The small molecule below binds the protein below.
Small molecule (SMILES): Cc1ccncc1NC(=O)[C@@H]1CCC2(CC2)C1

Binding-site contacts:
Ligand atom C6 contacts residue GLU166 of chain 2.A at 4.0 Å.
Ligand atom C12 contacts residue MET165 of chain 2.A at 3.7 Å (hydrophobic).
Ligand atom O contacts residue GLU166 of chain 2.A at 2.9 Å (salt-bridge).
Ligand atom N1 contacts residue CYS145 of chain 2.A at 4.0 Å.
Ligand atom C7 contacts residue MET49 of chain 2.A at 4.0 Å (hydrophobic).
Ligand atom C13 contacts residue HIS41 of chain 2.A at 3.6 Å.
Ligand atom C13 contacts residue HIS164 of chain 2.A at 3.5 Å.
Ligand atom C4 contacts residue MET165 of chain 2.A at 3.9 Å (hydrophobic).
Ligand atom C11 contacts residue HIS41 of chain 2.A at 3.9 Å.
Ligand atom C12 contacts residue ASP187 of chain 2.A at 3.8 Å.
Ligand atom C5 contacts residue CYS145 of chain 2.A at 4.0 Å (hydrophobic).
Ligand atom O contacts residue MET165 of chain 2.A at 3.4 Å.
Ligand atom C4 contacts residue HIS163 of chain 2.A at 3.4 Å.
Ligand atom C4 contacts residue GLU166 of chain 2.A at 3.5 Å.
Ligand atom C3 contacts residue LEU141 of chain 2.A at 3.7 Å (hydrophobic).
Ligand atom C4 contacts residue CYS145 of chain 2.A at 3.5 Å (hydrophobic).
Ligand atom C12 contacts residue HIS164 of chain 2.A at 3.6 Å.
Ligand atom C9 contacts residue GLN189 of chain 2.A at 3.9 Å.
Ligand atom C12 contacts residue ARG188 of chain 2.A at 4.0 Å.
Ligand atom C2 contacts residue PHE140 of chain 2.A at 3.9 Å (hydrophobic).
Ligand atom C11 contacts residue ASP187 of chain 2.A at 3.6 Å.
Ligand atom C3 contacts residue HIS163 of chain 2.A at 3.9 Å.
Ligand atom C3 contacts residue PHE140 of chain 2.A at 3.3 Å (hydrophobic).
Ligand atom C8 contacts residue GLN189 of chain 2.A at 3.9 Å.
Ligand atom N contacts residue HIS163 of chain 2.A at 2.8 Å (h-bond).
Ligand atom C10 contacts residue MET49 of chain 2.A at 4.0 Å (hydrophobic).
Ligand atom C9 contacts residue ARG188 of chain 2.A at 4.0 Å.
Ligand atom C11 contacts residue ARG188 of chain 2.A at 3.8 Å.
Ligand atom C contacts residue ASN142 of chain 2.A at 3.8 Å.
Ligand atom C2 contacts residue LEU141 of chain 2.A at 3.5 Å (hydrophobic).
Ligand atom C13 contacts residue MET49 of chain 2.A at 3.7 Å (hydrophobic).
Ligand atom C10 contacts residue HIS164 of chain 2.A at 4.0 Å.
Ligand atom C2 contacts residue GLU166 of chain 2.A at 3.7 Å.
Ligand atom C8 contacts residue MET49 of chain 2.A at 4.0 Å (hydrophobic).
Ligand atom C1 contacts residue ASN142 of chain 2.A at 4.0 Å.
Ligand atom C3 contacts residue GLU166 of chain 2.A at 3.6 Å.
Ligand atom C6 contacts residue HIS164 of chain 2.A at 4.0 Å.
Ligand atom C2 contacts residue ASN142 of chain 2.A at 3.5 Å.
Ligand atom C11 contacts residue MET49 of chain 2.A at 3.9 Å (hydrophobic).
Ligand atom N contacts residue GLU166 of chain 2.A at 3.6 Å.

Sequence of chain 2.A:
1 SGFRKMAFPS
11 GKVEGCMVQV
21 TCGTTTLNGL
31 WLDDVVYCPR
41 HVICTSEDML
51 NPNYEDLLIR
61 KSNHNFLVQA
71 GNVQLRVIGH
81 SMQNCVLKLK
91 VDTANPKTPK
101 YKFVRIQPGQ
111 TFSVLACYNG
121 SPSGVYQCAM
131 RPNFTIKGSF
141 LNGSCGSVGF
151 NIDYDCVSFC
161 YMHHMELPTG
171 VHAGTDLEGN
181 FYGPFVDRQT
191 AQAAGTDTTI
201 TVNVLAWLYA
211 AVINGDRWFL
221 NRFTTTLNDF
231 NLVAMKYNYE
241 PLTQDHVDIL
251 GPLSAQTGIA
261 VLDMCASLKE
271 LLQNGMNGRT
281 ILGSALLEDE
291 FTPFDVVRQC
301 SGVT